Sequence of chain 1.V:
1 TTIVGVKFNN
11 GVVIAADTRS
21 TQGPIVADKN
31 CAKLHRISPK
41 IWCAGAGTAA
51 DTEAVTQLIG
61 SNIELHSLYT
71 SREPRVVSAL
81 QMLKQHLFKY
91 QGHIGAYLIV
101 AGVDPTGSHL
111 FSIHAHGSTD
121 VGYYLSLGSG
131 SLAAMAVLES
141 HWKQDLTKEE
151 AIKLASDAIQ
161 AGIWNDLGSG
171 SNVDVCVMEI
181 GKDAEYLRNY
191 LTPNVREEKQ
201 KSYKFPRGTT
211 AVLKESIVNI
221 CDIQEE

The protein below binds the small molecule below.
Small molecule (SMILES): COc1ccc(C[C@H](NC(=O)[C@H](C)NC(=O)CN2CCOCC2)C(=O)N[C@@H](Cc2ccccc2)[C@@H](O)[C@H](C)CO)cc1

Binding-site contacts:
Ligand atom C47 contacts residue SER48 of chain 1.BA at 3.6 Å.
Ligand atom O37 contacts residue THR21 of chain 1.BA at 3.8 Å.
Ligand atom C11 contacts residue ARG19 of chain 1.BA at 3.5 Å.
Ligand atom O13 contacts residue SER129 of chain 1.BA at 3.9 Å.
Ligand atom C6 contacts residue THR1 of chain 1.BA at 3.8 Å.
Ligand atom C11 contacts residue SER168 of chain 1.BA at 3.2 Å.
Ligand atom O21 contacts residue THR1 of chain 1.BA at 2.3 Å (h-bond).
Ligand atom C7 contacts residue THR1 of chain 1.BA at 2.6 Å.
Ligand atom O21 contacts residue SER46 of chain 1.BA at 3.7 Å.
Ligand atom C4 contacts residue THR20 of chain 1.BA at 3.2 Å.
Ligand atom C48 contacts residue GLY47 of chain 1.BA at 3.4 Å.
Ligand atom C1 contacts residue ARG45 of chain 1.BA at 3.7 Å.
Ligand atom C7 contacts residue ARG45 of chain 1.BA at 3.8 Å.
Ligand atom N22 contacts residue THR1 of chain 1.BA at 3.7 Å.
Ligand atom C47 contacts residue GLY47 of chain 1.BA at 3.6 Å.
Ligand atom C3 contacts residue ARG45 of chain 1.BA at 3.7 Å.
Ligand atom C2 contacts residue ARG45 of chain 1.BA at 3.1 Å.
Ligand atom O21 contacts residue GLY47 of chain 1.BA at 3.2 Å (h-bond).
Ligand atom O45 contacts residue THR94 of chain 1.BA at 3.6 Å.
Ligand atom C11 contacts residue THR1 of chain 1.BA at 2.5 Å.
Ligand atom C10 contacts residue THR1 of chain 1.BA at 1.5 Å.
Ligand atom N22 contacts residue GLY47 of chain 1.BA at 3.1 Å (h-bond).
Ligand atom C4 contacts residue ALA49 of chain 1.BA at 3.7 Å (hydrophobic).
Ligand atom C23 contacts residue GLY47 of chain 1.BA at 3.8 Å.
Ligand atom C9 contacts residue THR1 of chain 1.BA at 1.4 Å.
Ligand atom C8 contacts residue LYS33 of chain 1.BA at 3.8 Å.
Ligand atom C8 contacts residue THR1 of chain 1.BA at 2.4 Å.
Ligand atom C12 contacts residue THR1 of chain 1.BA at 2.5 Å.
Ligand atom O39 contacts residue ALA49 of chain 1.BA at 3.2 Å (h-bond).
Ligand atom O13 contacts residue THR1 of chain 1.BA at 3.0 Å (h-bond).
Ligand atom O49 contacts residue THR21 of chain 1.BA at 3.3 Å (h-bond).
Ligand atom C9 contacts residue LYS33 of chain 1.BA at 3.7 Å.
Ligand atom C27 contacts residue THR21 of chain 1.BA at 3.7 Å.
Ligand atom N25 contacts residue THR21 of chain 1.BA at 3.2 Å (h-bond).
Ligand atom C4 contacts residue THR31 of chain 1.BA at 3.8 Å.
Ligand atom O49 contacts residue THR20 of chain 1.BA at 3.4 Å.
Ligand atom C3 contacts residue THR31 of chain 1.BA at 3.7 Å.
Ligand atom C24 contacts residue GLY47 of chain 1.BA at 3.5 Å.
Ligand atom C41 contacts residue GLY47 of chain 1.BA at 3.7 Å.
Ligand atom C5 contacts residue THR20 of chain 1.BA at 3.5 Å.

Sequence of chain 1.BA:
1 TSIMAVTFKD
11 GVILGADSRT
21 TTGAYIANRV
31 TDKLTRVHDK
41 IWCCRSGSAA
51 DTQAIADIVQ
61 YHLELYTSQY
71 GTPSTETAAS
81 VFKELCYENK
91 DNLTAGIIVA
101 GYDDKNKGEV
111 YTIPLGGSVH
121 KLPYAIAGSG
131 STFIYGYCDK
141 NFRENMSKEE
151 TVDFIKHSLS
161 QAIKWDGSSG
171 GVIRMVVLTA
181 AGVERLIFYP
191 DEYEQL